The small molecule below binds the protein below.
Small molecule (SMILES): CC(=O)N[C@H]1[C@H](O[C@H]2[C@H](O)[C@@H](NC(C)=O)CO[C@@H]2CO[C@@H]2O[C@@H](C)[C@@H](O)[C@@H](O)[C@@H]2O)O[C@H](CO)[C@@H](O)[C@@H]1O

Binding-site contacts:
Ligand atom C7 contacts residue ASN268 of chain 1.J at 3.6 Å.
Ligand atom O5 contacts residue ASN268 of chain 1.J at 2.3 Å (h-bond).
Ligand atom O5 contacts residue THR270 of chain 1.J at 3.1 Å (h-bond).
Ligand atom C5 contacts residue THR270 of chain 1.J at 3.4 Å.
Ligand atom C1 contacts residue THR270 of chain 1.J at 3.8 Å.
Ligand atom C1 contacts residue ASN268 of chain 1.J at 1.4 Å.
Ligand atom O7 contacts residue ASN268 of chain 1.J at 3.7 Å.
Ligand atom C5 contacts residue ASN268 of chain 1.J at 3.6 Å.
Ligand atom O5 contacts residue GLY271 of chain 1.J at 4.1 Å.
Ligand atom C2 contacts residue ASN268 of chain 1.J at 2.6 Å.
Ligand atom C4 contacts residue ASN268 of chain 1.J at 4.2 Å.
Ligand atom C6 contacts residue THR270 of chain 1.J at 3.5 Å.
Ligand atom N2 contacts residue ASN268 of chain 1.J at 3.1 Å (h-bond).
Ligand atom C3 contacts residue ASN268 of chain 1.J at 3.9 Å.

Sequence of chain 1.J:
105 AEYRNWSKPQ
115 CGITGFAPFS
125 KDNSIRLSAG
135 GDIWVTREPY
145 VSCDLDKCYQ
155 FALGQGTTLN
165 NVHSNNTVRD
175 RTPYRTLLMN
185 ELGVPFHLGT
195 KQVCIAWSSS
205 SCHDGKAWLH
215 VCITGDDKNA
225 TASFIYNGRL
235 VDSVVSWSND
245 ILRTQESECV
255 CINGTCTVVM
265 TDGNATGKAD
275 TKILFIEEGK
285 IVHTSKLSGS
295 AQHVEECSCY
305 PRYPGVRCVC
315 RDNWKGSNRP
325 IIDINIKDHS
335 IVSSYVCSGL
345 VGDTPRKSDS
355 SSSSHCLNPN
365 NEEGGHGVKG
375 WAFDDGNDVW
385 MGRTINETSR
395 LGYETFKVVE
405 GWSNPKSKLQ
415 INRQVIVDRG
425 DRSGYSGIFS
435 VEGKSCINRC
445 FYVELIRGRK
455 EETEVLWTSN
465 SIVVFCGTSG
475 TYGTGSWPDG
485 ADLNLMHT